The small molecule below binds the protein below.
Small molecule (SMILES): CC(=O)N[C@@H]1[C@@H](O)[C@H](O)[C@@H](CO)O[C@H]1O

Sequence of chain 1.F:
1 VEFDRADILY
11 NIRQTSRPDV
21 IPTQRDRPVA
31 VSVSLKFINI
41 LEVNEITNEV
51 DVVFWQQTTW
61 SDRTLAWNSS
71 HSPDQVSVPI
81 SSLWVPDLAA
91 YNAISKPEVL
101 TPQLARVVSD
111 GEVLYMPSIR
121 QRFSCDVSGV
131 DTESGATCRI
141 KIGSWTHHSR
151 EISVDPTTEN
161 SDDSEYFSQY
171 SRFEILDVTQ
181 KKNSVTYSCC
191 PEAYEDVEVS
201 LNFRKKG

Binding-site contacts:
Ligand atom O5 contacts residue ASN68 of chain 1.F at 2.4 Å (h-bond).
Ligand atom C6 contacts residue SER70 of chain 1.F at 3.8 Å.
Ligand atom C2 contacts residue ASN68 of chain 1.F at 2.3 Å.
Ligand atom C7 contacts residue ASN68 of chain 1.F at 3.3 Å.
Ligand atom C6 contacts residue HIS71 of chain 1.F at 4.4 Å.
Ligand atom C1 contacts residue SER70 of chain 1.F at 3.9 Å.
Ligand atom O5 contacts residue SER70 of chain 1.F at 3.3 Å (h-bond).
Ligand atom C4 contacts residue ASN68 of chain 1.F at 4.2 Å.
Ligand atom C5 contacts residue SER70 of chain 1.F at 3.6 Å.
Ligand atom C3 contacts residue ASN68 of chain 1.F at 3.7 Å.
Ligand atom C5 contacts residue ASN68 of chain 1.F at 3.7 Å.
Ligand atom N2 contacts residue ASN68 of chain 1.F at 2.7 Å (h-bond).
Ligand atom O7 contacts residue ASN68 of chain 1.F at 4.2 Å.
Ligand atom O6 contacts residue GLU2 of chain 1.F at 4.3 Å.
Ligand atom C1 contacts residue ASN68 of chain 1.F at 1.4 Å.
Ligand atom C8 contacts residue ASN68 of chain 1.F at 3.6 Å.